Sequence of chain 1.C:
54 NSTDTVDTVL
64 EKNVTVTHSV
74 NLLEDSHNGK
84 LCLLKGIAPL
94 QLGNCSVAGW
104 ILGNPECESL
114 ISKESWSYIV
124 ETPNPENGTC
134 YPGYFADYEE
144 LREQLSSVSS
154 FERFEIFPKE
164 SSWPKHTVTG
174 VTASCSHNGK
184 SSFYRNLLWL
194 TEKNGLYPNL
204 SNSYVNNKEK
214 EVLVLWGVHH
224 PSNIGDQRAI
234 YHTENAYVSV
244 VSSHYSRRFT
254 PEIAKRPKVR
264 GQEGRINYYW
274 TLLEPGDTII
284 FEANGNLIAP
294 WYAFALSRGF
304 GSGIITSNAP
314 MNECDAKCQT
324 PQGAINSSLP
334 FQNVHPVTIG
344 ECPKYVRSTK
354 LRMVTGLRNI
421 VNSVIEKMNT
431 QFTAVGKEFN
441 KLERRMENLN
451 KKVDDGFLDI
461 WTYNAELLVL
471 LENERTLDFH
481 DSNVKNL

Binding-site contacts:
Ligand atom O5 contacts residue TYR240 of chain 1.C at 3.8 Å.
Ligand atom C6 contacts residue TYR240 of chain 1.C at 3.6 Å (hydrophobic).
Ligand atom O5 contacts residue ASN202 of chain 1.C at 2.4 Å (h-bond).
Ligand atom C7 contacts residue ASN202 of chain 1.C at 3.5 Å.
Ligand atom C1 contacts residue ASN202 of chain 1.C at 1.5 Å.
Ligand atom C5 contacts residue ASN202 of chain 1.C at 3.7 Å.
Ligand atom O6 contacts residue TYR240 of chain 1.C at 3.5 Å (h-bond).
Ligand atom N2 contacts residue ASN202 of chain 1.C at 2.9 Å (h-bond).
Ligand atom O5 contacts residue ASN287 of chain 1.C at 4.5 Å.
Ligand atom C5 contacts residue TYR240 of chain 1.C at 4.4 Å (hydrophobic).
Ligand atom C3 contacts residue ASN202 of chain 1.C at 3.8 Å.
Ligand atom C1 contacts residue ASN287 of chain 1.C at 4.4 Å.
Ligand atom O7 contacts residue ASN202 of chain 1.C at 3.8 Å.
Ligand atom C5 contacts residue ASN287 of chain 1.C at 4.4 Å.
Ligand atom C2 contacts residue ASN202 of chain 1.C at 2.5 Å.
Ligand atom C8 contacts residue ASN202 of chain 1.C at 4.3 Å.
Ligand atom C4 contacts residue ASN202 of chain 1.C at 4.2 Å.

A protein and the small-molecule ligand that binds it are described below.
Small molecule (SMILES): CC(=O)N[C@@H]1[C@@H](O)[C@H](O)[C@@H](CO)O[C@H]1O